Sequence of chain 4.C:
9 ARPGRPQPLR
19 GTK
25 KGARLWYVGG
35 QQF

The small molecule below binds the protein below.
Small molecule (SMILES): Nc1ccn([C@H]2C[C@H](O)[C@@H](COP(=O)(O)O)O2)c(=O)n1

Sequence of chain 5.A:
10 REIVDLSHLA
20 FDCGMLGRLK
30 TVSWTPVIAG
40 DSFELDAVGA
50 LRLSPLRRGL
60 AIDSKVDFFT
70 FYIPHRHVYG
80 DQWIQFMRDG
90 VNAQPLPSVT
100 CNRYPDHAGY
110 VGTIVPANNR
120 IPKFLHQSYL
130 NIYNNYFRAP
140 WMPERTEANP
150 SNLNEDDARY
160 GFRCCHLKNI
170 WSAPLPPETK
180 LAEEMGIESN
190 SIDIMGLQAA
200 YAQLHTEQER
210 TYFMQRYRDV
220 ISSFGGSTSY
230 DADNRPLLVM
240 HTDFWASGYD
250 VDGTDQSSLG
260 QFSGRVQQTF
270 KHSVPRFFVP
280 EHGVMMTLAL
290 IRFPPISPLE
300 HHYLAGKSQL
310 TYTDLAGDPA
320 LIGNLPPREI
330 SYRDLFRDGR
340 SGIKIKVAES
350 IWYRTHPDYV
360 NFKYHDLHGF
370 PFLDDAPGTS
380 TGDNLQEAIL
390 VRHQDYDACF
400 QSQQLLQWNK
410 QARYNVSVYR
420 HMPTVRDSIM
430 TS

Binding-site contacts:
Ligand atom O3' contacts residue VAL47 of chain 5.A at 3.1 Å.
Ligand atom C5' contacts residue ARG412 of chain 5.A at 3.0 Å.
Ligand atom OP2 contacts residue ARG412 of chain 5.A at 1.4 Å (salt-bridge).
Ligand atom O3' contacts residue ARG412 of chain 5.A at 4.3 Å.
Ligand atom OP1 contacts residue LYS21 of chain 4.C at 3.9 Å.
Ligand atom OP1 contacts residue ARG412 of chain 5.A at 3.8 Å.
Ligand atom P contacts residue LYS21 of chain 4.C at 3.4 Å.
Ligand atom OP2 contacts residue LYS21 of chain 4.C at 2.7 Å (salt-bridge).
Ligand atom C1' contacts residue ASN414 of chain 5.A at 4.1 Å.
Ligand atom C4' contacts residue ARG412 of chain 5.A at 4.4 Å.
Ligand atom C2' contacts residue VAL47 of chain 5.A at 4.3 Å (hydrophobic).
Ligand atom C3' contacts residue ASN414 of chain 5.A at 4.5 Å.
Ligand atom C3' contacts residue VAL47 of chain 5.A at 4.0 Å (hydrophobic).
Ligand atom P contacts residue ARG412 of chain 5.A at 2.7 Å.
Ligand atom O5' contacts residue ARG412 of chain 5.A at 3.1 Å (salt-bridge).
Ligand atom C4' contacts residue VAL47 of chain 5.A at 4.1 Å (hydrophobic).
Ligand atom OP1 contacts residue ARG18 of chain 4.C at 4.0 Å.
Ligand atom OP2 contacts residue ARG18 of chain 4.C at 3.7 Å.
Ligand atom C4' contacts residue ASN414 of chain 5.A at 3.0 Å.
Ligand atom O4' contacts residue ASN414 of chain 5.A at 2.9 Å (h-bond).
Ligand atom C5' contacts residue ASN414 of chain 5.A at 3.3 Å.